Binding-site contacts:
Ligand atom N2 contacts residue HIS149 of chain 23.A at 4.2 Å.
Ligand atom C1 contacts residue ASN153 of chain 23.A at 1.4 Å.
Ligand atom O5 contacts residue HIS158 of chain 23.A at 3.2 Å.
Ligand atom C8 contacts residue ASN153 of chain 23.A at 4.5 Å.
Ligand atom C5 contacts residue HIS149 of chain 23.A at 4.2 Å.
Ligand atom C1 contacts residue THR155 of chain 23.A at 3.9 Å.
Ligand atom O5 contacts residue THR155 of chain 23.A at 3.9 Å.
Ligand atom C5 contacts residue HIS158 of chain 23.A at 4.0 Å.
Ligand atom O5 contacts residue GLY156 of chain 23.A at 4.1 Å.
Ligand atom C7 contacts residue HIS149 of chain 23.A at 4.3 Å.
Ligand atom C1 contacts residue HIS149 of chain 23.A at 3.6 Å.
Ligand atom O6 contacts residue HIS149 of chain 23.A at 3.5 Å.
Ligand atom C2 contacts residue ASN153 of chain 23.A at 2.5 Å.
Ligand atom N2 contacts residue ASN153 of chain 23.A at 3.1 Å (h-bond).
Ligand atom C3 contacts residue ASN153 of chain 23.A at 3.9 Å.
Ligand atom C4 contacts residue HIS149 of chain 23.A at 3.7 Å.
Ligand atom O5 contacts residue ASN153 of chain 23.A at 2.3 Å (h-bond).
Ligand atom C2 contacts residue HIS149 of chain 23.A at 3.4 Å.
Ligand atom C3 contacts residue HIS149 of chain 23.A at 4.3 Å.
Ligand atom C7 contacts residue ASN153 of chain 23.A at 4.1 Å.
Ligand atom C1 contacts residue HIS158 of chain 23.A at 4.2 Å.
Ligand atom O6 contacts residue HIS158 of chain 23.A at 3.5 Å.
Ligand atom C6 contacts residue HIS158 of chain 23.A at 3.6 Å.
Ligand atom C4 contacts residue ASN153 of chain 23.A at 4.2 Å.
Ligand atom C5 contacts residue GLY156 of chain 23.A at 4.1 Å.
Ligand atom C6 contacts residue GLY156 of chain 23.A at 3.8 Å.
Ligand atom O7 contacts residue HIS149 of chain 23.A at 3.3 Å.
Ligand atom O5 contacts residue HIS149 of chain 23.A at 3.6 Å (h-bond).
Ligand atom O3 contacts residue HIS149 of chain 23.A at 4.2 Å.
Ligand atom C8 contacts residue GLY102 of chain 2.A at 3.5 Å.
Ligand atom C5 contacts residue ASN153 of chain 23.A at 3.6 Å.

Sequence of chain 2.A:
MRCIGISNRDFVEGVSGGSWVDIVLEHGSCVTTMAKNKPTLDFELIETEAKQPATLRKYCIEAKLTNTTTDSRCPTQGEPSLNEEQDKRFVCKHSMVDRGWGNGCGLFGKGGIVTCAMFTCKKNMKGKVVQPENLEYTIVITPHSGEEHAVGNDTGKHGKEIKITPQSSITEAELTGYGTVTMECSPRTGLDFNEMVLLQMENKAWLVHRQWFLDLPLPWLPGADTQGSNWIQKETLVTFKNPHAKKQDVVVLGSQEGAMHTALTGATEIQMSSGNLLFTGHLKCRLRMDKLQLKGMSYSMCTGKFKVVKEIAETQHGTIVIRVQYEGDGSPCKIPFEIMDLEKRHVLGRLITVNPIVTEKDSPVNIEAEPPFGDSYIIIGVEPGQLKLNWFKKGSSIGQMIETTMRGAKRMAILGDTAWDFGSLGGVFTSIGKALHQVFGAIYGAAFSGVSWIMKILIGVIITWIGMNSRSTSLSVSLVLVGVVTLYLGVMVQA

A protein and the small-molecule ligand that binds it are described below.
Small molecule (SMILES): CC(=O)N[C@H]1[C@H](O[C@H]2[C@H](O)[C@@H](NC(C)=O)CO[C@@H]2CO)O[C@H](CO)[C@@H](O)[C@@H]1O

Sequence of chain 23.A:
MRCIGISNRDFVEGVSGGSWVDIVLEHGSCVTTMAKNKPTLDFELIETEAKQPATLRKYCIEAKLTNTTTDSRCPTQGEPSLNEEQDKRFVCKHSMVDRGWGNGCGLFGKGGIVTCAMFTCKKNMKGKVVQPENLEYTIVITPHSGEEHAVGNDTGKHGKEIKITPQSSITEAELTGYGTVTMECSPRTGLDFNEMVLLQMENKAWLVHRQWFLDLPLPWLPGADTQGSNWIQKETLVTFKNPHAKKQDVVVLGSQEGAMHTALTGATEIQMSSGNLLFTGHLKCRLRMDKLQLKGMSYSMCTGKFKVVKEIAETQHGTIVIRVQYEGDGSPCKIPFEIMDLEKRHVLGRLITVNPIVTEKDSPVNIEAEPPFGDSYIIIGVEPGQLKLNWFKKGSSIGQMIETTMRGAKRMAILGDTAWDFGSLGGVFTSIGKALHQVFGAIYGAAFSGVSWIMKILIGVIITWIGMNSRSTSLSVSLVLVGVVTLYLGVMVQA